This small molecule binds to this protein.
Small molecule (SMILES): CC(=O)N[C@@H]1[C@@H](O)[C@H](O)[C@@H](CO)O[C@H]1O

Binding-site contacts:
Ligand atom C3 contacts residue ASN683 of chain 1.B at 3.8 Å.
Ligand atom O7 contacts residue ASN683 of chain 1.B at 3.8 Å.
Ligand atom C2 contacts residue ASN683 of chain 1.B at 2.5 Å.
Ligand atom C8 contacts residue ASN684 of chain 1.B at 4.4 Å.
Ligand atom C8 contacts residue ASN683 of chain 1.B at 4.2 Å.
Ligand atom C8 contacts residue GLY1105 of chain 1.B at 4.0 Å.
Ligand atom N2 contacts residue ASN683 of chain 1.B at 2.9 Å (h-bond).
Ligand atom C4 contacts residue ASN683 of chain 1.B at 4.2 Å.
Ligand atom N2 contacts residue ASN684 of chain 1.B at 4.3 Å.
Ligand atom C5 contacts residue ASN683 of chain 1.B at 3.7 Å.
Ligand atom C1 contacts residue ASN683 of chain 1.B at 1.4 Å.
Ligand atom C7 contacts residue ASN683 of chain 1.B at 3.5 Å.
Ligand atom O5 contacts residue ASN683 of chain 1.B at 2.4 Å (h-bond).

Sequence of chain 1.B:
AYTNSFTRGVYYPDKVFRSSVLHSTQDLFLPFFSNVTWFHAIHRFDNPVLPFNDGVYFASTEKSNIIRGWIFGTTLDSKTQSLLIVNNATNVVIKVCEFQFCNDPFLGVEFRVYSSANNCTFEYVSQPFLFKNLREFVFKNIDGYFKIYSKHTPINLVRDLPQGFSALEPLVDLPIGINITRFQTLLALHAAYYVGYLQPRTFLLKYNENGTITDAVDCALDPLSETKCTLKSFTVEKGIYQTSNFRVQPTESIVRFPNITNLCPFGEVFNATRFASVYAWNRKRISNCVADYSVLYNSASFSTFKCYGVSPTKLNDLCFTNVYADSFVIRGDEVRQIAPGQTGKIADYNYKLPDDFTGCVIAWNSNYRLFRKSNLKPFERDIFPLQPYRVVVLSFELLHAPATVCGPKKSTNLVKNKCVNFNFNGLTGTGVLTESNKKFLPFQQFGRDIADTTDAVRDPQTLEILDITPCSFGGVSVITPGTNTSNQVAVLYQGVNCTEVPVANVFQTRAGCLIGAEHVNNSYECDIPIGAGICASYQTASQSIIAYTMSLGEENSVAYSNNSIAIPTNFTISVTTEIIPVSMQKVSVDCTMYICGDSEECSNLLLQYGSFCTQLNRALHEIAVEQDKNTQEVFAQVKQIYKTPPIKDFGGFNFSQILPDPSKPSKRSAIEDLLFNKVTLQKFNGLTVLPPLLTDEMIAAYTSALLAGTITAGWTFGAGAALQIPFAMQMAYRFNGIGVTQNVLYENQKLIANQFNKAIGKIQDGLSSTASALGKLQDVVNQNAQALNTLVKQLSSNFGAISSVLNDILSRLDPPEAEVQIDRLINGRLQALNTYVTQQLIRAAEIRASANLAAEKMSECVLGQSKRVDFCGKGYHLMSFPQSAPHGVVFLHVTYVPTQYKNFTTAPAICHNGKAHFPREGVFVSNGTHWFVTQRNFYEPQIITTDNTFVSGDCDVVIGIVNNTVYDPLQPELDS